Sequence of chain 1.B:
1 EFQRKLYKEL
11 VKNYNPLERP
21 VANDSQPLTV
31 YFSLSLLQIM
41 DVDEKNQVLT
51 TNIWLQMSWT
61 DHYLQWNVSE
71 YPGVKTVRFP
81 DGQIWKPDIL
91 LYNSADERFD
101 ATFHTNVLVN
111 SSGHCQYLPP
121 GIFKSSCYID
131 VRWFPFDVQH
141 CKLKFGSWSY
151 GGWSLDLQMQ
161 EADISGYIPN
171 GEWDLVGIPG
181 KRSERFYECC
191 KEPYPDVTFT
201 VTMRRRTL

The small molecule below binds the protein below.
Small molecule (SMILES): CN1CCC[C@H]1c1cccnc1

Sequence of chain 1.C:
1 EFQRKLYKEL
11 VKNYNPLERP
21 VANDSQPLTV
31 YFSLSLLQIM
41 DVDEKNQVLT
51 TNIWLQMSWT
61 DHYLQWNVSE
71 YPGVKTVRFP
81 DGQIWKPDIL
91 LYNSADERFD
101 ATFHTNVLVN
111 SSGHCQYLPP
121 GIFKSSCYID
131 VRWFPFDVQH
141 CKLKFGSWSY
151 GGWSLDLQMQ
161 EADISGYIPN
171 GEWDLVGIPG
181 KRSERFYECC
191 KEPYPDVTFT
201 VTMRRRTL

Binding-site contacts:
Ligand atom N2 contacts residue TYR92 of chain 1.B at 4.4 Å.
Ligand atom C3 contacts residue CYS190 of chain 1.B at 4.1 Å (hydrophobic).
Ligand atom N1 contacts residue LEU118 of chain 1.C at 4.2 Å.
Ligand atom C5 contacts residue TRP148 of chain 1.B at 4.1 Å (hydrophobic).
Ligand atom C2 contacts residue TRP148 of chain 1.B at 3.4 Å (hydrophobic).
Ligand atom C3 contacts residue CYS189 of chain 1.B at 3.6 Å (hydrophobic).
Ligand atom C10 contacts residue TYR187 of chain 1.B at 4.0 Å (hydrophobic).
Ligand atom N2 contacts residue TYR194 of chain 1.B at 4.4 Å.
Ligand atom C6 contacts residue TRP148 of chain 1.B at 3.9 Å (hydrophobic).
Ligand atom C1 contacts residue LEU118 of chain 1.C at 4.1 Å (hydrophobic).
Ligand atom C5 contacts residue LEU118 of chain 1.C at 4.2 Å (hydrophobic).
Ligand atom C4 contacts residue CYS190 of chain 1.B at 4.0 Å (hydrophobic).
Ligand atom C4 contacts residue TRP148 of chain 1.B at 4.4 Å (hydrophobic).
Ligand atom C8 contacts residue TRP148 of chain 1.B at 4.0 Å (hydrophobic).
Ligand atom C3 contacts residue TRP148 of chain 1.B at 4.1 Å (hydrophobic).
Ligand atom C10 contacts residue TRP148 of chain 1.B at 3.8 Å (hydrophobic).
Ligand atom N2 contacts residue TRP148 of chain 1.B at 3.2 Å (h-bond).
Ligand atom C9 contacts residue TRP148 of chain 1.B at 3.9 Å (hydrophobic).
Ligand atom C3 contacts residue TYR194 of chain 1.B at 3.6 Å (hydrophobic).
Ligand atom C10 contacts residue TYR194 of chain 1.B at 3.4 Å (hydrophobic).
Ligand atom C8 contacts residue TYR92 of chain 1.B at 4.3 Å (hydrophobic).
Ligand atom C3 contacts residue LEU118 of chain 1.C at 4.4 Å (hydrophobic).
Ligand atom N1 contacts residue SER149 of chain 1.B at 4.5 Å.
Ligand atom C10 contacts residue SER147 of chain 1.B at 4.5 Å.
Ligand atom C7 contacts residue TRP54 of chain 1.C at 4.3 Å (hydrophobic).
Ligand atom C4 contacts residue TYR194 of chain 1.B at 3.8 Å (hydrophobic).
Ligand atom C7 contacts residue LEU118 of chain 1.C at 4.0 Å (hydrophobic).
Ligand atom C6 contacts residue CYS189 of chain 1.B at 3.9 Å (hydrophobic).
Ligand atom N1 contacts residue TRP148 of chain 1.B at 3.5 Å (h-bond).
Ligand atom C8 contacts residue TRP54 of chain 1.C at 3.5 Å (hydrophobic).
Ligand atom C2 contacts residue CYS189 of chain 1.B at 4.1 Å (hydrophobic).
Ligand atom C2 contacts residue LEU118 of chain 1.C at 4.2 Å (hydrophobic).
Ligand atom C9 contacts residue TYR92 of chain 1.B at 3.7 Å (hydrophobic).
Ligand atom C7 contacts residue TRP148 of chain 1.B at 4.2 Å (hydrophobic).
Ligand atom C10 contacts residue TYR92 of chain 1.B at 4.2 Å (hydrophobic).
Ligand atom C7 contacts residue CYS189 of chain 1.B at 4.4 Å (hydrophobic).
Ligand atom C1 contacts residue TRP148 of chain 1.B at 3.0 Å (hydrophobic).